Binding-site contacts:
Ligand atom C2 contacts residue ASN12 of chain 2.A at 2.5 Å.
Ligand atom C4 contacts residue ASN12 of chain 2.A at 4.2 Å.
Ligand atom C1 contacts residue ASN12 of chain 2.A at 1.4 Å.
Ligand atom O5 contacts residue ASN12 of chain 2.A at 2.3 Å (h-bond).
Ligand atom C7 contacts residue ASN12 of chain 2.A at 3.7 Å.
Ligand atom N2 contacts residue ASN12 of chain 2.A at 3.0 Å (h-bond).
Ligand atom O7 contacts residue ASN12 of chain 2.A at 3.9 Å.
Ligand atom C3 contacts residue ASN12 of chain 2.A at 3.9 Å.
Ligand atom C5 contacts residue ASN12 of chain 2.A at 3.7 Å.

A small-molecule ligand and the protein it binds are described below.
Small molecule (SMILES): CC(=O)N[C@@H]1[C@@H](O)[C@H](O)[C@@H](CO)O[C@H]1O

Sequence of chain 2.A:
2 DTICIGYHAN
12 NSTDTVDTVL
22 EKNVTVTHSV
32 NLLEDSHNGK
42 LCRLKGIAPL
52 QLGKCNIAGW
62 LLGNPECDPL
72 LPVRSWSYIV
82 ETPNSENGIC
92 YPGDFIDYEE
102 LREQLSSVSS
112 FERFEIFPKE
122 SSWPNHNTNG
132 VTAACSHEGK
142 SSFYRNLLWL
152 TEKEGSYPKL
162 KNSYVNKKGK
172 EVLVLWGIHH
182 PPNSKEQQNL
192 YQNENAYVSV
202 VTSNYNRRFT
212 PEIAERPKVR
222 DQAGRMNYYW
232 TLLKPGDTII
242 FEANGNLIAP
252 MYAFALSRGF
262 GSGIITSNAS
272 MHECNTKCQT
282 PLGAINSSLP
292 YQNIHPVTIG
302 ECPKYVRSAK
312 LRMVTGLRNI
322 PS